The small molecule below binds the protein below.
Small molecule (SMILES): O=C1C[C@H](NC(=O)c2c(Cl)cc(Cl)cc2Cl)C(=O)N1

Sequence of chain 1.C:
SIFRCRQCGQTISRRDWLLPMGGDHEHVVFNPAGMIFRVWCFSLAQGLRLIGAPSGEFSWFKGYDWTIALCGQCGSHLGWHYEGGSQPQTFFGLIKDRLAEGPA

Binding-site contacts:
Ligand atom O3 contacts residue ASN51 of chain 1.C at 3.7 Å.
Ligand atom CL1 contacts residue GLU77 of chain 1.C at 4.2 Å.
Ligand atom CL1 contacts residue TRP86 of chain 1.C at 3.9 Å.
Ligand atom C3 contacts residue TRP100 of chain 1.C at 3.6 Å (hydrophobic).
Ligand atom O2 contacts residue TYR102 of chain 1.C at 2.7 Å (h-bond).
Ligand atom O3 contacts residue TRP100 of chain 1.C at 4.0 Å.
Ligand atom O2 contacts residue TRP86 of chain 1.C at 3.5 Å.
Ligand atom C3 contacts residue TYR102 of chain 1.C at 3.6 Å (hydrophobic).
Ligand atom C10 contacts residue TRP86 of chain 1.C at 4.0 Å (hydrophobic).
Ligand atom N2 contacts residue TRP100 of chain 1.C at 3.6 Å.
Ligand atom C6 contacts residue TRP86 of chain 1.C at 3.6 Å (hydrophobic).
Ligand atom C3 contacts residue TRP80 of chain 1.C at 3.8 Å (hydrophobic).
Ligand atom C4 contacts residue TRP100 of chain 1.C at 3.8 Å (hydrophobic).
Ligand atom CL1 contacts residue PHE78 of chain 1.C at 4.0 Å.
Ligand atom C1 contacts residue TRP80 of chain 1.C at 3.4 Å (hydrophobic).
Ligand atom C8 contacts residue TRP86 of chain 1.C at 3.9 Å (hydrophobic).
Ligand atom N1 contacts residue PHE78 of chain 1.C at 2.9 Å (h-bond).
Ligand atom C11 contacts residue TRP86 of chain 1.C at 3.8 Å (hydrophobic).
Ligand atom O2 contacts residue SER79 of chain 1.C at 3.4 Å.
Ligand atom CL1 contacts residue PRO52 of chain 1.C at 3.7 Å.
Ligand atom C7 contacts residue TRP86 of chain 1.C at 3.7 Å (hydrophobic).
Ligand atom N1 contacts residue SER79 of chain 1.C at 4.1 Å.
Ligand atom C2 contacts residue TYR102 of chain 1.C at 3.4 Å (hydrophobic).
Ligand atom CL3 contacts residue TRP100 of chain 1.C at 3.7 Å.
Ligand atom C2 contacts residue TRP80 of chain 1.C at 3.4 Å (hydrophobic).
Ligand atom O1 contacts residue PRO52 of chain 1.C at 3.5 Å.
Ligand atom O2 contacts residue TRP80 of chain 1.C at 3.0 Å (h-bond).
Ligand atom O1 contacts residue PHE78 of chain 1.C at 3.3 Å.
Ligand atom C4 contacts residue TRP80 of chain 1.C at 3.7 Å (hydrophobic).
Ligand atom C1 contacts residue PHE78 of chain 1.C at 3.8 Å (hydrophobic).
Ligand atom C2 contacts residue PHE78 of chain 1.C at 3.8 Å (hydrophobic).
Ligand atom O2 contacts residue PHE78 of chain 1.C at 3.9 Å.
Ligand atom O1 contacts residue TRP80 of chain 1.C at 3.5 Å.
Ligand atom N2 contacts residue TRP86 of chain 1.C at 3.5 Å.
Ligand atom C2 contacts residue SER79 of chain 1.C at 4.0 Å.
Ligand atom N1 contacts residue TRP80 of chain 1.C at 3.2 Å.
Ligand atom O1 contacts residue ASN51 of chain 1.C at 3.6 Å.
Ligand atom C2 contacts residue TRP86 of chain 1.C at 3.6 Å (hydrophobic).
Ligand atom C3 contacts residue TRP86 of chain 1.C at 3.6 Å (hydrophobic).
Ligand atom C9 contacts residue TRP86 of chain 1.C at 4.0 Å (hydrophobic).